Sequence of chain 1.A:
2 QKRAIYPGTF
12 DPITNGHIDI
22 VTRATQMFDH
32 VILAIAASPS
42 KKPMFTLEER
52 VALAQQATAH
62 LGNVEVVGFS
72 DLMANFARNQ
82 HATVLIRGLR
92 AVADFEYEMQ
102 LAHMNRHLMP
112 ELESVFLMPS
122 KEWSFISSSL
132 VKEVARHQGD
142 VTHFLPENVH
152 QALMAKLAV

Sequence of chain 2.A:
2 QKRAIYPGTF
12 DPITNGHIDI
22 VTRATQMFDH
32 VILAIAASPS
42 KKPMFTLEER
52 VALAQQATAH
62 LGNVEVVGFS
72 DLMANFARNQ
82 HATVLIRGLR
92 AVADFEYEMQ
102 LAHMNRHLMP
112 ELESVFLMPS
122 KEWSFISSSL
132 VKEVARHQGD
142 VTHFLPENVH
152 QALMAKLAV

Binding-site contacts:
Ligand atom C11 contacts residue ASP72 of chain 1.A at 4.0 Å.
Ligand atom N8 contacts residue GLU134 of chain 2.A at 2.9 Å (salt-bridge).
Ligand atom O5 contacts residue MET74 of chain 1.A at 3.3 Å.
Ligand atom C4 contacts residue ALA75 of chain 1.A at 4.4 Å (hydrophobic).
Ligand atom C3 contacts residue LEU131 of chain 2.A at 4.1 Å (hydrophobic).
Ligand atom C7 contacts residue MET74 of chain 1.A at 4.0 Å (hydrophobic).
Ligand atom C2 contacts residue LEU131 of chain 2.A at 4.1 Å (hydrophobic).
Ligand atom C4 contacts residue ASN106 of chain 1.A at 3.2 Å.
Ligand atom C9 contacts residue GLU134 of chain 2.A at 3.8 Å.
Ligand atom C11 contacts residue MET74 of chain 1.A at 4.1 Å (hydrophobic).
Ligand atom C1 contacts residue MET74 of chain 1.A at 4.3 Å (hydrophobic).
Ligand atom N10 contacts residue LEU73 of chain 1.A at 3.3 Å.
Ligand atom C1 contacts residue MET105 of chain 1.A at 4.1 Å (hydrophobic).
Ligand atom C1 contacts residue ASN106 of chain 1.A at 3.2 Å.
Ligand atom C1 contacts residue LEU109 of chain 1.A at 4.2 Å (hydrophobic).
Ligand atom N8 contacts residue MET74 of chain 1.A at 4.4 Å.
Ligand atom C3 contacts residue VAL135 of chain 2.A at 3.9 Å (hydrophobic).
Ligand atom C4 contacts residue LEU73 of chain 1.A at 3.6 Å (hydrophobic).
Ligand atom O5 contacts residue LEU73 of chain 1.A at 3.6 Å.
Ligand atom C7 contacts residue GLU134 of chain 2.A at 4.0 Å.
Ligand atom C6 contacts residue MET74 of chain 1.A at 3.4 Å (hydrophobic).
Ligand atom C11 contacts residue LEU73 of chain 1.A at 4.2 Å (hydrophobic).
Ligand atom C7 contacts residue LEU73 of chain 1.A at 3.8 Å (hydrophobic).
Ligand atom C9 contacts residue MET74 of chain 1.A at 3.9 Å (hydrophobic).
Ligand atom C3 contacts residue GLU134 of chain 2.A at 4.0 Å.
Ligand atom O5 contacts residue ALA75 of chain 1.A at 3.1 Å (h-bond).
Ligand atom C2 contacts residue MET105 of chain 1.A at 4.0 Å (hydrophobic).
Ligand atom C9 contacts residue LEU73 of chain 1.A at 3.8 Å (hydrophobic).
Ligand atom N8 contacts residue LEU73 of chain 1.A at 4.1 Å.
Ligand atom C1 contacts residue VAL135 of chain 2.A at 4.3 Å (hydrophobic).
Ligand atom C11 contacts residue GLU134 of chain 2.A at 3.9 Å.
Ligand atom C2 contacts residue VAL135 of chain 2.A at 3.6 Å (hydrophobic).
Ligand atom C1 contacts residue LEU73 of chain 1.A at 4.2 Å (hydrophobic).
Ligand atom N10 contacts residue MET74 of chain 1.A at 2.9 Å (h-bond).
Ligand atom C4 contacts residue MET74 of chain 1.A at 3.6 Å (hydrophobic).
Ligand atom C6 contacts residue LEU73 of chain 1.A at 3.3 Å (hydrophobic).
Ligand atom O5 contacts residue ASN106 of chain 1.A at 2.5 Å (h-bond).
Ligand atom C2 contacts residue LEU102 of chain 1.A at 4.3 Å (hydrophobic).
Ligand atom C11 contacts residue HIS138 of chain 2.A at 4.1 Å.
Ligand atom C3 contacts residue LEU73 of chain 1.A at 4.4 Å (hydrophobic).

This protein binds this small molecule.
Small molecule (SMILES): Cc1nc2cccc(O)c2[nH]1